Binding-site contacts:
Ligand atom C6 contacts residue ILE292 of chain 2.A at 3.5 Å (hydrophobic).
Ligand atom C3 contacts residue THR81 of chain 2.F at 4.0 Å.
Ligand atom O5 contacts residue ASN271 of chain 2.A at 2.3 Å (h-bond).
Ligand atom O7 contacts residue SER58 of chain 2.F at 4.0 Å.
Ligand atom O6 contacts residue ARG62 of chain 2.F at 4.1 Å.
Ligand atom O4 contacts residue THR81 of chain 2.F at 4.1 Å.
Ligand atom C7 contacts residue ASN271 of chain 2.A at 4.1 Å.
Ligand atom C1 contacts residue ASN271 of chain 2.A at 1.4 Å.
Ligand atom C6 contacts residue THR81 of chain 2.F at 4.1 Å.
Ligand atom C1 contacts residue THR81 of chain 2.F at 4.0 Å.
Ligand atom C6 contacts residue HIS55 of chain 2.F at 3.6 Å.
Ligand atom C5 contacts residue HIS55 of chain 2.F at 3.9 Å.
Ligand atom C2 contacts residue THR81 of chain 2.F at 3.6 Å.
Ligand atom C5 contacts residue ILE292 of chain 2.A at 4.2 Å (hydrophobic).
Ligand atom O3 contacts residue ALA30 of chain 2.F at 3.3 Å.
Ligand atom O5 contacts residue THR81 of chain 2.F at 3.4 Å (h-bond).
Ligand atom C2 contacts residue ALA57 of chain 2.F at 4.0 Å (hydrophobic).
Ligand atom C6 contacts residue CYS32 of chain 2.F at 3.6 Å (hydrophobic).
Ligand atom N2 contacts residue ASN271 of chain 2.A at 2.9 Å (h-bond).
Ligand atom N2 contacts residue ALA57 of chain 2.F at 3.8 Å.
Ligand atom C8 contacts residue ALA57 of chain 2.F at 4.2 Å (hydrophobic).
Ligand atom C5 contacts residue THR81 of chain 2.F at 3.8 Å.
Ligand atom C5 contacts residue ASN271 of chain 2.A at 3.6 Å.
Ligand atom C4 contacts residue THR81 of chain 2.F at 3.4 Å.
Ligand atom C6 contacts residue HIS55 of chain 2.F at 3.6 Å.
Ligand atom C3 contacts residue ASN271 of chain 2.A at 3.8 Å.
Ligand atom O6 contacts residue HIS55 of chain 2.F at 3.2 Å (h-bond).
Ligand atom C5 contacts residue HIS55 of chain 2.F at 4.1 Å.
Ligand atom C2 contacts residue HIS55 of chain 2.F at 3.9 Å.
Ligand atom O6 contacts residue HIS55 of chain 2.F at 2.7 Å (h-bond).
Ligand atom O7 contacts residue ALA57 of chain 2.F at 3.3 Å (h-bond).
Ligand atom C2 contacts residue ASN271 of chain 2.A at 2.5 Å.
Ligand atom C3 contacts residue ALA30 of chain 2.F at 3.9 Å (hydrophobic).
Ligand atom O2 contacts residue HIS55 of chain 2.F at 3.1 Å (h-bond).
Ligand atom O4 contacts residue HIS55 of chain 2.F at 4.1 Å.
Ligand atom C7 contacts residue ALA57 of chain 2.F at 3.5 Å (hydrophobic).
Ligand atom C8 contacts residue SER58 of chain 2.F at 3.6 Å.
Ligand atom O2 contacts residue THR81 of chain 2.F at 2.5 Å (h-bond).
Ligand atom O6 contacts residue ILE292 of chain 2.A at 3.2 Å.
Ligand atom O5 contacts residue ILE292 of chain 2.A at 3.6 Å.

This small molecule binds to this protein.
Small molecule (SMILES): CC(=O)N[C@H]1[C@H](O[C@H]2[C@H](O)[C@@H](NC(C)=O)CO[C@@H]2CO)O[C@H](CO)[C@@H](O[C@@H]2O[C@H](CO[C@H]3O[C@H](CO)[C@@H](O)[C@H](O)[C@@H]3O)[C@@H](O)[C@H](O[C@H]3O[C@H](CO)[C@@H](O)[C@H](O)[C@@H]3O)[C@@H]2O)[C@@H]1O

Sequence of chain 2.F:
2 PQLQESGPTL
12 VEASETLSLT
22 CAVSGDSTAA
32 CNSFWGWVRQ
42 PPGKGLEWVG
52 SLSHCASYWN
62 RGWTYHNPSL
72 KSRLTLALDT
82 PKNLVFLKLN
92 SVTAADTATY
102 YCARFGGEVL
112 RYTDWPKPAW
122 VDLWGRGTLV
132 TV

Sequence of chain 2.A:
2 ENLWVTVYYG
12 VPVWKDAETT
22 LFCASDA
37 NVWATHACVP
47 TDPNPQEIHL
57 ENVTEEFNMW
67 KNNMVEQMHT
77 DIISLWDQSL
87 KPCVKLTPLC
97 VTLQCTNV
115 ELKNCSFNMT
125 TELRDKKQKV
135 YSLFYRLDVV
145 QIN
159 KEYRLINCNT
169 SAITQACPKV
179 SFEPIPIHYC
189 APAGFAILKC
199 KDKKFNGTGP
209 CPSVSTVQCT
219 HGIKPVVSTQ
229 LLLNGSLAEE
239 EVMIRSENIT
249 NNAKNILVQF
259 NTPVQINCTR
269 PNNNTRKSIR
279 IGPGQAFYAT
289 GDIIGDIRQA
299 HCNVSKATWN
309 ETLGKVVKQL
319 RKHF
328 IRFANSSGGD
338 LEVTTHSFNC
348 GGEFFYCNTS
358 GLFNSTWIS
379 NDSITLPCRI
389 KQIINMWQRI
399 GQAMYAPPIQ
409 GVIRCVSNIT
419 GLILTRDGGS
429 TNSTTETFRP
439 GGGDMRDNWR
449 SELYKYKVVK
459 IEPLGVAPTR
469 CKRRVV